Binding-site contacts:
Ligand atom O2P contacts residue GLY462 of chain 1.G at 2.8 Å (h-bond).
Ligand atom C2 contacts residue GLN516 of chain 1.G at 3.6 Å.
Ligand atom C3' contacts residue ASP439 of chain 1.G at 3.4 Å.
Ligand atom O3P contacts residue GLY440 of chain 1.G at 3.6 Å.
Ligand atom N1 contacts residue GLN516 of chain 1.G at 2.9 Å (h-bond).
Ligand atom O1P contacts residue TYR486 of chain 1.G at 2.6 Å (h-bond).
Ligand atom O1P contacts residue SER463 of chain 1.G at 3.2 Å (h-bond).
Ligand atom C3' contacts residue SER143 of chain 1.G at 3.4 Å.
Ligand atom O5' contacts residue GLY403 of chain 1.G at 3.4 Å.
Ligand atom C4 contacts residue ILE405 of chain 1.G at 3.6 Å (hydrophobic).
Ligand atom C2 contacts residue CYS406 of chain 1.G at 3.2 Å (hydrophobic).
Ligand atom O2' contacts residue ARG397 of chain 1.G at 3.2 Å (salt-bridge).
Ligand atom C4 contacts residue NAD1 of chain 1.JA at 3.5 Å.
Ligand atom C5 contacts residue ILE405 of chain 1.G at 3.6 Å (hydrophobic).
Ligand atom C2' contacts residue ASP439 of chain 1.G at 3.6 Å.
Ligand atom N3 contacts residue NAD1 of chain 1.JA at 3.2 Å.
Ligand atom C2' contacts residue ARG397 of chain 1.G at 3.5 Å.
Ligand atom O3' contacts residue ASP439 of chain 1.G at 2.5 Å (salt-bridge).
Ligand atom O3P contacts residue GLY441 of chain 1.G at 3.0 Å (h-bond).
Ligand atom C8 contacts residue MET145 of chain 1.G at 3.5 Å (hydrophobic).
Ligand atom O5' contacts residue GLY440 of chain 1.G at 3.4 Å.
Ligand atom O2' contacts residue ASP439 of chain 1.G at 2.6 Å (salt-bridge).
Ligand atom O3' contacts residue SER143 of chain 1.G at 2.6 Å (h-bond).
Ligand atom P contacts residue TYR486 of chain 1.G at 3.6 Å.
Ligand atom N9 contacts residue ILE405 of chain 1.G at 3.6 Å.
Ligand atom O2P contacts residue SER463 of chain 1.G at 3.0 Å (h-bond).
Ligand atom O6 contacts residue GLY490 of chain 1.G at 2.8 Å (h-bond).
Ligand atom N1 contacts residue NAD1 of chain 1.JA at 3.6 Å.
Ligand atom P contacts residue SER404 of chain 1.G at 3.5 Å.
Ligand atom O4' contacts residue ILE405 of chain 1.G at 3.7 Å.
Ligand atom C4' contacts residue ASP439 of chain 1.G at 3.4 Å.
Ligand atom O3' contacts residue ARG397 of chain 1.G at 3.4 Å (salt-bridge).
Ligand atom O6 contacts residue GLY517 of chain 1.G at 3.4 Å.
Ligand atom O3P contacts residue SER404 of chain 1.G at 3.0 Å (h-bond).
Ligand atom O1P contacts residue SER404 of chain 1.G at 2.6 Å (h-bond).
Ligand atom O6 contacts residue GLY488 of chain 1.G at 3.6 Å.
Ligand atom C2 contacts residue NAD1 of chain 1.JA at 3.2 Å.
Ligand atom O3P contacts residue GLY403 of chain 1.G at 3.3 Å.
Ligand atom O6 contacts residue MET489 of chain 1.G at 3.5 Å (h-bond).
Ligand atom N7 contacts residue MET489 of chain 1.G at 3.0 Å (h-bond).

Sequence of chain 1.G:
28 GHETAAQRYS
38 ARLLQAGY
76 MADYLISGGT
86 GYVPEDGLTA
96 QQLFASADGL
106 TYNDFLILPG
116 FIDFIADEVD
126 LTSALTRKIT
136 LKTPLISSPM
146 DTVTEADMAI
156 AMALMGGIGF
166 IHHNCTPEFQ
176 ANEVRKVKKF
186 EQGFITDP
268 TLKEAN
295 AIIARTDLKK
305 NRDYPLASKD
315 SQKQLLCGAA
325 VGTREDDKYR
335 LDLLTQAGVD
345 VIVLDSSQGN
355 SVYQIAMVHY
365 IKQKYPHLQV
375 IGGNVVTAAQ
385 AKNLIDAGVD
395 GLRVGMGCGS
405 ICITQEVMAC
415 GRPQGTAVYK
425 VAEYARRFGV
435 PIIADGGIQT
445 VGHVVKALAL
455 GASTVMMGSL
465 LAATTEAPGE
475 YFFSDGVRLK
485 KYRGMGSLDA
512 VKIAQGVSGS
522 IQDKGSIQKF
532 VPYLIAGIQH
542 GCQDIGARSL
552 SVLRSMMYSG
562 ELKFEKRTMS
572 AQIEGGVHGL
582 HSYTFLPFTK

A protein and the small-molecule ligand that binds it are described below.
Small molecule (SMILES): O=c1[nH]cnc2c1ncn2[C@@H]1O[C@H](COP(=O)(O)O)[C@@H](O)[C@H]1O